Binding-site contacts:
Ligand atom O1A contacts residue ARG212 of chain 3.A at 3.3 Å (salt-bridge).
Ligand atom C1 contacts residue ARG289 of chain 3.A at 3.6 Å.
Ligand atom NH2 contacts residue ASP70 of chain 3.A at 2.9 Å (salt-bridge).
Ligand atom O1A contacts residue TYR324 of chain 3.A at 3.4 Å (h-bond).
Ligand atom NH2 contacts residue TRP98 of chain 3.A at 2.7 Å (h-bond).
Ligand atom C8 contacts residue ARG212 of chain 3.A at 3.8 Å.
Ligand atom C9 contacts residue GLU197 of chain 3.A at 3.4 Å.
Ligand atom C3 contacts residue TYR324 of chain 3.A at 3.3 Å (hydrophobic).
Ligand atom NE contacts residue ASP70 of chain 3.A at 2.8 Å (salt-bridge).
Ligand atom O9 contacts residue ASN214 of chain 3.A at 3.8 Å.
Ligand atom NH1 contacts residue TRP98 of chain 3.A at 3.1 Å (h-bond).
Ligand atom O8 contacts residue GLU198 of chain 3.A at 3.7 Å.
Ligand atom O9 contacts residue ARG144 of chain 3.A at 3.3 Å (salt-bridge).
Ligand atom CZ contacts residue GLU38 of chain 3.A at 3.6 Å.
Ligand atom C3 contacts residue ARG37 of chain 3.A at 3.8 Å.
Ligand atom C11 contacts residue ILE142 of chain 3.A at 3.6 Å (hydrophobic).
Ligand atom C2 contacts residue TYR324 of chain 3.A at 2.6 Å (hydrophobic).
Ligand atom O10 contacts residue ARG71 of chain 3.A at 2.9 Å (salt-bridge).
Ligand atom O8 contacts residue GLU197 of chain 3.A at 2.7 Å (salt-bridge).
Ligand atom NH1 contacts residue GLU147 of chain 3.A at 3.0 Å (salt-bridge).
Ligand atom C9 contacts residue ASN214 of chain 3.A at 3.7 Å.
Ligand atom C4 contacts residue GLU38 of chain 3.A at 3.7 Å.
Ligand atom C8 contacts residue GLU197 of chain 3.A at 3.7 Å.
Ligand atom O1B contacts residue ARG289 of chain 3.A at 2.8 Å (salt-bridge).
Ligand atom O1B contacts residue TYR324 of chain 3.A at 3.5 Å (h-bond).
Ligand atom O1A contacts residue ARG289 of chain 3.A at 2.7 Å (salt-bridge).
Ligand atom O6 contacts residue TYR324 of chain 3.A at 3.0 Å (h-bond).
Ligand atom C3 contacts residue GLU38 of chain 3.A at 3.4 Å.
Ligand atom C1 contacts residue TYR324 of chain 3.A at 3.3 Å (hydrophobic).
Ligand atom NE contacts residue GLU38 of chain 3.A at 3.1 Å (salt-bridge).
Ligand atom CZ contacts residue TRP98 of chain 3.A at 3.3 Å (hydrophobic).
Ligand atom O1B contacts residue ARG37 of chain 3.A at 2.8 Å (salt-bridge).
Ligand atom O9 contacts residue GLU197 of chain 3.A at 2.7 Å (salt-bridge).
Ligand atom C11 contacts residue TRP98 of chain 3.A at 3.8 Å (hydrophobic).
Ligand atom O10 contacts residue ASP70 of chain 3.A at 3.5 Å.
Ligand atom NH2 contacts residue ARG75 of chain 3.A at 3.3 Å (salt-bridge).
Ligand atom O6 contacts residue ARG212 of chain 3.A at 3.6 Å.
Ligand atom O8 contacts residue ARG212 of chain 3.A at 3.4 Å (salt-bridge).
Ligand atom C3 contacts residue ASP70 of chain 3.A at 3.2 Å.
Ligand atom C4 contacts residue ASP70 of chain 3.A at 3.3 Å.

The protein below binds the small molecule below.
Small molecule (SMILES): [H]/N=C(\N)N[C@H]1C=C(C(=O)O)O[C@@H]([C@H](O)[C@H](O)CO)[C@@H]1NC(C)=O

Sequence of chain 3.A:
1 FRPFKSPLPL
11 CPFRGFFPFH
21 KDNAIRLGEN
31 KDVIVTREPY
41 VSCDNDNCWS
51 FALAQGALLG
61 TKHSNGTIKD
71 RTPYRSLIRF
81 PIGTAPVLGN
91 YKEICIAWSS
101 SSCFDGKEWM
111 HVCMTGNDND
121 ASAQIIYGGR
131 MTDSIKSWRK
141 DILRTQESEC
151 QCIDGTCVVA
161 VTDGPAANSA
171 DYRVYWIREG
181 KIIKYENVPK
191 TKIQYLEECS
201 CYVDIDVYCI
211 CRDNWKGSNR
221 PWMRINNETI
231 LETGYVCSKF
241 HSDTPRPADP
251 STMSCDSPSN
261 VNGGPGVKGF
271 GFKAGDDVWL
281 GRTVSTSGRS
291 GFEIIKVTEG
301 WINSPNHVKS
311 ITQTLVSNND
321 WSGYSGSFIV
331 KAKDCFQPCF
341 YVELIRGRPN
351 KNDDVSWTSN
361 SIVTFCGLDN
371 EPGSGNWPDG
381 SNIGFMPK